Binding-site contacts:
Ligand atom C5 contacts residue ASN12 of chain 2.A at 3.7 Å.
Ligand atom C4 contacts residue ASN12 of chain 2.A at 4.2 Å.
Ligand atom C2 contacts residue ASN12 of chain 2.A at 2.5 Å.
Ligand atom N2 contacts residue ASN12 of chain 2.A at 2.8 Å (h-bond).
Ligand atom C7 contacts residue ASN12 of chain 2.A at 4.1 Å.
Ligand atom O5 contacts residue ASN12 of chain 2.A at 2.3 Å (h-bond).
Ligand atom C3 contacts residue ASN12 of chain 2.A at 3.8 Å.
Ligand atom C1 contacts residue ASN12 of chain 2.A at 1.4 Å.

The small molecule below binds the protein below.
Small molecule (SMILES): CC(=O)N[C@@H]1[C@@H](O)[C@H](O)[C@@H](CO)O[C@H]1O

Sequence of chain 2.A:
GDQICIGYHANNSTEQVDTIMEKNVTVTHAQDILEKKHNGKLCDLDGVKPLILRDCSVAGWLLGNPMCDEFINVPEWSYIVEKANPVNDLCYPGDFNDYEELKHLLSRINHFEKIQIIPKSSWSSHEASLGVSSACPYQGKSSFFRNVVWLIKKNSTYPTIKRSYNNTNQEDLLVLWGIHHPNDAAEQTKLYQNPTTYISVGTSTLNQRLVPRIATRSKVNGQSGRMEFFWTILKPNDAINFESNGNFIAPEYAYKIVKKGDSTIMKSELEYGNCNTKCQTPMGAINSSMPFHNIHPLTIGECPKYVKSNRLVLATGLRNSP